This small molecule binds to this protein.
Small molecule (SMILES): CC(=O)N[C@H]1[C@H](O[C@H]2[C@H](O)[C@@H](NC(C)=O)CO[C@@H]2CO)O[C@H](CO)[C@@H](O)[C@@H]1O

Binding-site contacts:
Ligand atom C4 contacts residue ASN210 of chain 1.G at 4.2 Å.
Ligand atom C7 contacts residue SER88 of chain 1.G at 3.3 Å.
Ligand atom C2 contacts residue ASN210 of chain 1.G at 2.6 Å.
Ligand atom N2 contacts residue ARG427 of chain 1.A at 3.8 Å.
Ligand atom C5 contacts residue ASN210 of chain 1.G at 3.5 Å.
Ligand atom C8 contacts residue SER94 of chain 1.G at 3.5 Å.
Ligand atom O7 contacts residue ASN210 of chain 1.G at 4.0 Å.
Ligand atom C2 contacts residue ARG427 of chain 1.A at 4.2 Å.
Ligand atom O7 contacts residue SER88 of chain 1.G at 2.9 Å (h-bond).
Ligand atom C7 contacts residue SER94 of chain 1.G at 4.4 Å.
Ligand atom C1 contacts residue ASN210 of chain 1.G at 1.4 Å.
Ligand atom C3 contacts residue ARG427 of chain 1.A at 4.0 Å.
Ligand atom O6 contacts residue ASN210 of chain 1.G at 4.4 Å.
Ligand atom O7 contacts residue THR89 of chain 1.G at 4.0 Å.
Ligand atom C3 contacts residue ASN210 of chain 1.G at 3.9 Å.
Ligand atom C8 contacts residue ASP437 of chain 1.A at 4.3 Å.
Ligand atom N2 contacts residue ASN210 of chain 1.G at 2.8 Å (h-bond).
Ligand atom O5 contacts residue ASN210 of chain 1.G at 2.2 Å (h-bond).
Ligand atom C6 contacts residue ASN210 of chain 1.G at 4.5 Å.
Ligand atom N2 contacts residue SER88 of chain 1.G at 4.3 Å.
Ligand atom C1 contacts residue ARG427 of chain 1.A at 4.1 Å.
Ligand atom C8 contacts residue ASN210 of chain 1.G at 3.9 Å.
Ligand atom C7 contacts residue ASN210 of chain 1.G at 3.4 Å.
Ligand atom C8 contacts residue SER88 of chain 1.G at 3.5 Å.

Sequence of chain 1.G:
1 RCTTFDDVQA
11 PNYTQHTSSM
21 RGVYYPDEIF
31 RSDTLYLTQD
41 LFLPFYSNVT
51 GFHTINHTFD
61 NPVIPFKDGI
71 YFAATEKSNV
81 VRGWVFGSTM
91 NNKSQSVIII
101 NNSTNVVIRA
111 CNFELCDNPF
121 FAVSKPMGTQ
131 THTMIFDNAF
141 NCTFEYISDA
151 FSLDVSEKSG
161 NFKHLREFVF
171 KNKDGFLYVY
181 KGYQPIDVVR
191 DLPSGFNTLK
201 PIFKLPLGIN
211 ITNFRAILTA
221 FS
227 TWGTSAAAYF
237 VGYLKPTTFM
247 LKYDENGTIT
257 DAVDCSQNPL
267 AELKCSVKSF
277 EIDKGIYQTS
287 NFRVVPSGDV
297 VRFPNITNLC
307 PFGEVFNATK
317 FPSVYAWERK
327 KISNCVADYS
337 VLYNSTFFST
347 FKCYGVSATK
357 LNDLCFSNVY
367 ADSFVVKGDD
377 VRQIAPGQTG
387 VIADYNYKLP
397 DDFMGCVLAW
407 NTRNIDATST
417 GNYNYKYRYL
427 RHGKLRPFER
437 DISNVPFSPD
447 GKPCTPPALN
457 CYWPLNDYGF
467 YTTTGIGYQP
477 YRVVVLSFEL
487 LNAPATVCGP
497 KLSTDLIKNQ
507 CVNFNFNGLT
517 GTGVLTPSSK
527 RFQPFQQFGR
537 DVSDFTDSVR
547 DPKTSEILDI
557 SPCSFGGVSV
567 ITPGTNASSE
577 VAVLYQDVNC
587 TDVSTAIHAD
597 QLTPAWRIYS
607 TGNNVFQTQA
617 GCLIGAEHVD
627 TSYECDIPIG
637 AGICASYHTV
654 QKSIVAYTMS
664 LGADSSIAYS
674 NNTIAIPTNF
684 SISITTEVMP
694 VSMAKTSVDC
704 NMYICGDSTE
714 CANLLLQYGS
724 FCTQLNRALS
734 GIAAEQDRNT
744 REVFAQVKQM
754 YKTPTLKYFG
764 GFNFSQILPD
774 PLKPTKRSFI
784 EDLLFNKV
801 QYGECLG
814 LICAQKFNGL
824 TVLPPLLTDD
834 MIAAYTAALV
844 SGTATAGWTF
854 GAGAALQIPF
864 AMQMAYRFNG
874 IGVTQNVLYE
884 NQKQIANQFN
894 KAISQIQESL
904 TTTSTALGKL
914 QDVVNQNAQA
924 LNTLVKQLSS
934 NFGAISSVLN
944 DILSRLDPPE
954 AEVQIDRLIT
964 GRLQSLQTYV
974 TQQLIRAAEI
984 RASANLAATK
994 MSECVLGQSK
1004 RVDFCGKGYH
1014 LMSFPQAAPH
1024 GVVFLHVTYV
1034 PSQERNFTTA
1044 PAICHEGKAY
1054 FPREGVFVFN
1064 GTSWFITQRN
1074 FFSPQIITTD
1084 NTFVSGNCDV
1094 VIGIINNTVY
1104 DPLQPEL

Sequence of chain 1.A:
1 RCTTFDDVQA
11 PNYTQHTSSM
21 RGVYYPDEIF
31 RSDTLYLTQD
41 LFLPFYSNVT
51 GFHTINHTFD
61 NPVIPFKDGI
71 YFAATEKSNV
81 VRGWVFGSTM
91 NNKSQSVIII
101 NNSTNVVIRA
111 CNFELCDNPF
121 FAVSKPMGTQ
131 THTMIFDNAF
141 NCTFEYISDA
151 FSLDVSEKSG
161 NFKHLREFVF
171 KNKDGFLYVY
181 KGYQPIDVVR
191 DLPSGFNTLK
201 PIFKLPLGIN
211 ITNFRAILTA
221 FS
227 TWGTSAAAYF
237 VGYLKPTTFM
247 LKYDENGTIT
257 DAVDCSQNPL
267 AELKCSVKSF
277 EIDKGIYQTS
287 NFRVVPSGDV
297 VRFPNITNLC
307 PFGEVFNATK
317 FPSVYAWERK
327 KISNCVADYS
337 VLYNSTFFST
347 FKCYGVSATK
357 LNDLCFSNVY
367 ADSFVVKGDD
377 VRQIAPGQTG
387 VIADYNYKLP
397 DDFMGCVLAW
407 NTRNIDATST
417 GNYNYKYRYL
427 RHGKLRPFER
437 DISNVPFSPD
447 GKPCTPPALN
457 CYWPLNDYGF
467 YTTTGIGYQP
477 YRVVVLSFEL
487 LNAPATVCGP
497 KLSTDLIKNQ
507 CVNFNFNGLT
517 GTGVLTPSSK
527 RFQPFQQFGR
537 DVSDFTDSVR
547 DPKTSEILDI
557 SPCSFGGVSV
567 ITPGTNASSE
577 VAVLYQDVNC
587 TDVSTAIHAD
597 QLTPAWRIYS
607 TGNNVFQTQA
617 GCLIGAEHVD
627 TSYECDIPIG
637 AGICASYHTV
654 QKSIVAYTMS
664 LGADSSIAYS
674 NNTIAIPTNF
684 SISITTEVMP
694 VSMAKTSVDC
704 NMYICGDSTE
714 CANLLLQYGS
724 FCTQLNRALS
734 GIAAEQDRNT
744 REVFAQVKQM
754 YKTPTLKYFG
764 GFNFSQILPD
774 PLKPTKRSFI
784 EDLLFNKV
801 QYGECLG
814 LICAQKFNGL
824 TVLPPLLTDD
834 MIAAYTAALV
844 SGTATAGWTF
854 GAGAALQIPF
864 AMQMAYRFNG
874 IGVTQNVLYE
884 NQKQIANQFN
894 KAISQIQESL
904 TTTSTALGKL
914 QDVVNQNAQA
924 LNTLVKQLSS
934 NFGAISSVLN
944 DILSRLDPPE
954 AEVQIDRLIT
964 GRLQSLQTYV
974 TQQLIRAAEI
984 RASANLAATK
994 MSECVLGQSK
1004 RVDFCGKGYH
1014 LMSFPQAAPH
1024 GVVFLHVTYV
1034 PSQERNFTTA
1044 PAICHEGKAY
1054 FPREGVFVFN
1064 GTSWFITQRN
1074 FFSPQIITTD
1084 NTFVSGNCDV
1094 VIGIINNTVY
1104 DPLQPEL